Binding-site contacts:
Ligand atom C7 contacts residue LYS267 of chain 1.B at 3.9 Å.
Ligand atom O6 contacts residue THR231 of chain 1.B at 3.8 Å.
Ligand atom C6 contacts residue THR231 of chain 1.B at 4.5 Å.
Ligand atom C1 contacts residue ASN229 of chain 1.B at 1.4 Å.
Ligand atom O5 contacts residue ASN229 of chain 1.B at 2.3 Å (h-bond).
Ligand atom O7 contacts residue ASN229 of chain 1.B at 3.3 Å (h-bond).
Ligand atom C1 contacts residue THR231 of chain 1.B at 3.6 Å.
Ligand atom N2 contacts residue ASN229 of chain 1.B at 3.0 Å (h-bond).
Ligand atom C8 contacts residue ILE194 of chain 1.B at 3.9 Å (hydrophobic).
Ligand atom C3 contacts residue ASN229 of chain 1.B at 3.8 Å.
Ligand atom C7 contacts residue ASN229 of chain 1.B at 3.4 Å.
Ligand atom C7 contacts residue GLN227 of chain 1.B at 3.8 Å.
Ligand atom C8 contacts residue THR188 of chain 1.B at 3.8 Å.
Ligand atom C8 contacts residue LYS267 of chain 1.B at 4.4 Å.
Ligand atom C5 contacts residue ASN229 of chain 1.B at 3.6 Å.
Ligand atom C2 contacts residue ASN229 of chain 1.B at 2.5 Å.
Ligand atom O7 contacts residue GLN227 of chain 1.B at 3.4 Å (h-bond).
Ligand atom C4 contacts residue ASN229 of chain 1.B at 4.2 Å.
Ligand atom O6 contacts residue GLU232 of chain 1.B at 3.1 Å (salt-bridge).
Ligand atom O5 contacts residue THR231 of chain 1.B at 3.9 Å.
Ligand atom O7 contacts residue LYS267 of chain 1.B at 3.0 Å (salt-bridge).
Ligand atom C1 contacts residue ILE194 of chain 1.B at 4.0 Å (hydrophobic).
Ligand atom C8 contacts residue GLN227 of chain 1.B at 3.5 Å.
Ligand atom C6 contacts residue GLU232 of chain 1.B at 4.2 Å.
Ligand atom C7 contacts residue ILE194 of chain 1.B at 3.9 Å (hydrophobic).
Ligand atom C5 contacts residue THR231 of chain 1.B at 4.1 Å.
Ligand atom N2 contacts residue ILE194 of chain 1.B at 3.7 Å.

A small-molecule ligand and the protein it binds are described below.
Small molecule (SMILES): CC(=O)N[C@@H]1[C@@H](O)[C@H](O)[C@@H](CO)O[C@H]1O

Sequence of chain 1.B:
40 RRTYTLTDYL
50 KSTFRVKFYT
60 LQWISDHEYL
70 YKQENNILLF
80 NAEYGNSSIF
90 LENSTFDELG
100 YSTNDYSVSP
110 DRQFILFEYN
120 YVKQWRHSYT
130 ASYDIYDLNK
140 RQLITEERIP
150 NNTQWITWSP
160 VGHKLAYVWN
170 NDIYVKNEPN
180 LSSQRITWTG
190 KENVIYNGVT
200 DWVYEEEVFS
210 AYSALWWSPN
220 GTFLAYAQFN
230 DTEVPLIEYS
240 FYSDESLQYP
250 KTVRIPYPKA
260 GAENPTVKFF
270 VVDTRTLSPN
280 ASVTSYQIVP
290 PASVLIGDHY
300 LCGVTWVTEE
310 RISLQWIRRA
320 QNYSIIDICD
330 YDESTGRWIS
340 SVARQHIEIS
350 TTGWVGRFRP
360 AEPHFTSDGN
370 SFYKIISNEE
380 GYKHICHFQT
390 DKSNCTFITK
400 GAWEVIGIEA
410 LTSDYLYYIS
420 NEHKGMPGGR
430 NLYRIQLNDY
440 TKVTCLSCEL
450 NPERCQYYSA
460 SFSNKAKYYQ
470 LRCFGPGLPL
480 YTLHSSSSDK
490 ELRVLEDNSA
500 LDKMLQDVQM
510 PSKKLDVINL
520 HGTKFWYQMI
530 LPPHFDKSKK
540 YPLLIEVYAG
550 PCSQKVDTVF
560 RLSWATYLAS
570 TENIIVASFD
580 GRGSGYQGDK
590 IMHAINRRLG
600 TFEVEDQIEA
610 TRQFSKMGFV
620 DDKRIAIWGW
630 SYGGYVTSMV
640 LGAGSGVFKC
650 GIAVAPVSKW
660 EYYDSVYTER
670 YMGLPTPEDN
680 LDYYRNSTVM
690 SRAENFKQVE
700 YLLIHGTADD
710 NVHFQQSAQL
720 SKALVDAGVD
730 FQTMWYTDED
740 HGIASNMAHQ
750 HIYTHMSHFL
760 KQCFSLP